Sequence of chain 1.C:
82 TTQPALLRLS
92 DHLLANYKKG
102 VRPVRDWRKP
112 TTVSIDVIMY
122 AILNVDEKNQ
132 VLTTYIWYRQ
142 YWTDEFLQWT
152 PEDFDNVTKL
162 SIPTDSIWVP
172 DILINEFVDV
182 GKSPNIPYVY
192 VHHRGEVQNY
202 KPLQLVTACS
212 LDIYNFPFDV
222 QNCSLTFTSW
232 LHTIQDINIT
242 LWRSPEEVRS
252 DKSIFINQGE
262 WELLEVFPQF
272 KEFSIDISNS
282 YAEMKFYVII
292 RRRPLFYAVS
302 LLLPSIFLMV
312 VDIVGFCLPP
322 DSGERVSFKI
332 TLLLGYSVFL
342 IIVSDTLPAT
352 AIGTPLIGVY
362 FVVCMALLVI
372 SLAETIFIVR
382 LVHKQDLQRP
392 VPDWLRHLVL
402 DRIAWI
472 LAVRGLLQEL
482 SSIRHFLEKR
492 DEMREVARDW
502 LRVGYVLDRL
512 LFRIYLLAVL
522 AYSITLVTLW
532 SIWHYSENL

A small-molecule ligand and the protein it binds are described below.
Small molecule (SMILES): CC(=O)N[C@@H]1[C@@H](O)[C@H](O)[C@@H](CO)O[C@H]1O

Binding-site contacts:
Ligand atom C5 contacts residue PHE271 of chain 1.C at 3.6 Å (hydrophobic).
Ligand atom C1 contacts residue ILE240 of chain 1.C at 4.4 Å (hydrophobic).
Ligand atom O7 contacts residue ILE235 of chain 1.C at 4.1 Å.
Ligand atom C5 contacts residue ILE240 of chain 1.C at 4.5 Å (hydrophobic).
Ligand atom C7 contacts residue ASN239 of chain 1.C at 3.6 Å.
Ligand atom C4 contacts residue PHE271 of chain 1.C at 4.2 Å (hydrophobic).
Ligand atom C1 contacts residue PHE271 of chain 1.C at 4.0 Å (hydrophobic).
Ligand atom O7 contacts residue ASN239 of chain 1.C at 4.4 Å.
Ligand atom C6 contacts residue THR241 of chain 1.C at 4.3 Å.
Ligand atom N2 contacts residue ASN239 of chain 1.C at 2.9 Å (h-bond).
Ligand atom C3 contacts residue PHE271 of chain 1.C at 4.0 Å (hydrophobic).
Ligand atom C3 contacts residue ASN239 of chain 1.C at 3.8 Å.
Ligand atom O5 contacts residue PHE271 of chain 1.C at 4.2 Å.
Ligand atom C8 contacts residue ASN239 of chain 1.C at 3.9 Å.
Ligand atom O4 contacts residue PHE271 of chain 1.C at 4.2 Å.
Ligand atom C2 contacts residue ASN239 of chain 1.C at 2.5 Å.
Ligand atom C5 contacts residue ASN239 of chain 1.C at 3.7 Å.
Ligand atom C1 contacts residue ASN239 of chain 1.C at 1.4 Å.
Ligand atom O5 contacts residue ASN239 of chain 1.C at 2.4 Å (h-bond).
Ligand atom C2 contacts residue PHE271 of chain 1.C at 4.5 Å (hydrophobic).
Ligand atom C4 contacts residue ASN239 of chain 1.C at 4.2 Å.
Ligand atom O5 contacts residue ILE240 of chain 1.C at 3.9 Å.
Ligand atom O5 contacts residue THR241 of chain 1.C at 4.0 Å.